Sequence of chain 1.A:
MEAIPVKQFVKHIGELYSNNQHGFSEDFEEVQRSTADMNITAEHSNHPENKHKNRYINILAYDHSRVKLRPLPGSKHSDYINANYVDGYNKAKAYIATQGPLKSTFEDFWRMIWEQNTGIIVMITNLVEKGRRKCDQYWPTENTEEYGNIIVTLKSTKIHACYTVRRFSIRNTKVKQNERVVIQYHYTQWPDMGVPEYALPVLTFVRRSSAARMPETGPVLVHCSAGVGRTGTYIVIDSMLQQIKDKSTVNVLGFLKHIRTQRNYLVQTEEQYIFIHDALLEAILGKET

A protein and the small-molecule ligand that binds it are described below.
Small molecule (SMILES): O=C(O)c1ccc(C#CCCO)cc1SCc1ccc(Cl)c(Cl)c1

Binding-site contacts:
Ligand atom C14 contacts residue ILE132 of chain 1.A at 3.6 Å (hydrophobic).
Ligand atom C8 contacts residue GLU289 of chain 1.A at 3.4 Å.
Ligand atom C13 contacts residue TRP208 of chain 1.A at 3.2 Å (hydrophobic).
Ligand atom C17 contacts residue THR251 of chain 1.A at 3.8 Å.
Ligand atom CL18 contacts residue TYR252 of chain 1.A at 3.5 Å.
Ligand atom O22 contacts residue ARG248 of chain 1.A at 3.3 Å (salt-bridge).
Ligand atom C8 contacts residue PHE293 of chain 1.A at 3.7 Å (hydrophobic).
Ligand atom C9 contacts residue GLU289 of chain 1.A at 3.7 Å.
Ligand atom C20 contacts residue GLN290 of chain 1.A at 3.8 Å.
Ligand atom C20 contacts residue ARG248 of chain 1.A at 3.5 Å.
Ligand atom C16 contacts residue VAL220 of chain 1.A at 3.4 Å (hydrophobic).
Ligand atom CL19 contacts residue VAL220 of chain 1.A at 3.8 Å.
Ligand atom O21 contacts residue VAL213 of chain 1.A at 3.5 Å.
Ligand atom C7 contacts residue PHE293 of chain 1.A at 3.8 Å (hydrophobic).
Ligand atom C7 contacts residue GLU289 of chain 1.A at 3.5 Å.
Ligand atom C2 contacts residue VAL213 of chain 1.A at 3.0 Å (hydrophobic).
Ligand atom C4 contacts residue VAL213 of chain 1.A at 3.5 Å (hydrophobic).
Ligand atom C14 contacts residue TYR205 of chain 1.A at 3.6 Å (hydrophobic).
Ligand atom CL19 contacts residue ILE132 of chain 1.A at 3.5 Å.
Ligand atom CL18 contacts residue VAL220 of chain 1.A at 3.8 Å.
Ligand atom C23 contacts residue ILE292 of chain 1.A at 3.6 Å (hydrophobic).
Ligand atom C23 contacts residue GLU289 of chain 1.A at 3.3 Å.
Ligand atom O21 contacts residue TRP208 of chain 1.A at 3.4 Å.
Ligand atom C1 contacts residue VAL213 of chain 1.A at 3.7 Å (hydrophobic).
Ligand atom C14 contacts residue VAL220 of chain 1.A at 3.5 Å (hydrophobic).
Ligand atom CL19 contacts residue PHE223 of chain 1.A at 3.2 Å.
Ligand atom O22 contacts residue GLN290 of chain 1.A at 2.8 Å (h-bond).
Ligand atom C11 contacts residue PRO214 of chain 1.A at 3.6 Å (hydrophobic).
Ligand atom C14 contacts residue TRP208 of chain 1.A at 3.5 Å (hydrophobic).
Ligand atom C15 contacts residue VAL220 of chain 1.A at 3.4 Å (hydrophobic).
Ligand atom C13 contacts residue VAL220 of chain 1.A at 3.6 Å (hydrophobic).
Ligand atom C11 contacts residue PHE293 of chain 1.A at 3.6 Å (hydrophobic).
Ligand atom C3 contacts residue VAL213 of chain 1.A at 3.1 Å (hydrophobic).
Ligand atom C12 contacts residue PHE293 of chain 1.A at 3.7 Å (hydrophobic).
Ligand atom C17 contacts residue PHE293 of chain 1.A at 3.6 Å (hydrophobic).
Ligand atom C20 contacts residue VAL213 of chain 1.A at 3.8 Å (hydrophobic).
Ligand atom C15 contacts residue ILE132 of chain 1.A at 3.4 Å (hydrophobic).
Ligand atom C2 contacts residue GLU289 of chain 1.A at 3.8 Å.
Ligand atom O21 contacts residue ARG248 of chain 1.A at 2.9 Å (salt-bridge).
Ligand atom S10 contacts residue ARG248 of chain 1.A at 3.8 Å.